This protein binds this small molecule.
Small molecule (SMILES): CC(=O)N[C@H]1[C@H]([C@H](O)[C@H](O)CO)O[C@@](O[C@H]2[C@@H](O)[C@@H](CO)O[C@@H](O[C@H]3[C@H](O)[C@@H](O)[C@H](O)O[C@@H]3CO)[C@@H]2O)(C(=O)O)C[C@@H]1O

Sequence of chain 25.B:
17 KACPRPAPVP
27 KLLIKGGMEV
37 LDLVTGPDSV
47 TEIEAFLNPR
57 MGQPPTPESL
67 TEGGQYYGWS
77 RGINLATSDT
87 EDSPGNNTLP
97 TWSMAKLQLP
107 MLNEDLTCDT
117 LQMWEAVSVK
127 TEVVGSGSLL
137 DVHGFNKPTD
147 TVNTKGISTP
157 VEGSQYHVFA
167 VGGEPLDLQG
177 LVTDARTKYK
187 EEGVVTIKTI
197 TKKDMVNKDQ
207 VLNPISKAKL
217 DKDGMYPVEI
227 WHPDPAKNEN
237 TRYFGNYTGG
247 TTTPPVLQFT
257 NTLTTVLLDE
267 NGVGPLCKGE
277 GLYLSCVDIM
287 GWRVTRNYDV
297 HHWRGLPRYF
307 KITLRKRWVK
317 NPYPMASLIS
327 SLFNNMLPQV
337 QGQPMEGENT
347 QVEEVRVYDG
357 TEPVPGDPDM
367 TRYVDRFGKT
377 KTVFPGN

Binding-site contacts:
Ligand atom C3 contacts residue HIS298 of chain 25.A at 4.1 Å.
Ligand atom C1 contacts residue ARG77 of chain 25.A at 3.5 Å.
Ligand atom C6 contacts residue THR94 of chain 25.A at 3.9 Å.
Ligand atom C4 contacts residue GLY78 of chain 25.A at 3.6 Å.
Ligand atom C11 contacts residue ASP85 of chain 25.B at 3.5 Å.
Ligand atom C4 contacts residue HIS298 of chain 25.A at 3.6 Å.
Ligand atom O4 contacts residue HIS298 of chain 25.A at 2.7 Å (h-bond).
Ligand atom O8 contacts residue TYR72 of chain 25.A at 3.9 Å.
Ligand atom O1B contacts residue TYR72 of chain 25.A at 4.1 Å.
Ligand atom O8 contacts residue ARG77 of chain 25.A at 3.3 Å (salt-bridge).
Ligand atom C11 contacts residue TYR72 of chain 25.A at 3.9 Å (hydrophobic).
Ligand atom O1A contacts residue ARG77 of chain 25.A at 3.1 Å.
Ligand atom C3 contacts residue VAL296 of chain 25.A at 3.4 Å (hydrophobic).
Ligand atom O10 contacts residue ASN293 of chain 25.A at 4.3 Å.
Ligand atom C10 contacts residue TYR72 of chain 25.A at 3.8 Å (hydrophobic).
Ligand atom C3 contacts residue GLY78 of chain 25.A at 4.2 Å.
Ligand atom O3 contacts residue GLY78 of chain 25.A at 3.6 Å.
Ligand atom O4 contacts residue VAL296 of chain 25.A at 3.7 Å.
Ligand atom C1 contacts residue TYR72 of chain 25.A at 4.1 Å (hydrophobic).
Ligand atom C2 contacts residue GLY78 of chain 25.A at 4.1 Å.
Ligand atom O6 contacts residue ASN93 of chain 25.A at 2.9 Å (h-bond).
Ligand atom C6 contacts residue TYR72 of chain 25.A at 3.9 Å (hydrophobic).
Ligand atom O1A contacts residue TYR72 of chain 25.A at 3.7 Å.
Ligand atom C1 contacts residue GLY78 of chain 25.A at 4.2 Å.
Ligand atom C3 contacts residue GLY78 of chain 25.A at 3.7 Å.
Ligand atom C6 contacts residue ASN93 of chain 25.A at 3.1 Å.
Ligand atom O1B contacts residue ARG77 of chain 25.A at 3.0 Å (salt-bridge).
Ligand atom N5 contacts residue TYR72 of chain 25.A at 2.9 Å (h-bond).
Ligand atom O4 contacts residue THR291 of chain 25.A at 3.5 Å.
Ligand atom C5 contacts residue TYR72 of chain 25.A at 3.7 Å (hydrophobic).
Ligand atom O4 contacts residue GLY78 of chain 25.A at 3.3 Å.
Ligand atom C4 contacts residue TYR72 of chain 25.A at 3.7 Å (hydrophobic).
Ligand atom C5 contacts residue ASN93 of chain 25.A at 3.6 Å.
Ligand atom C4 contacts residue ARG77 of chain 25.A at 4.3 Å.
Ligand atom O4 contacts residue ASN80 of chain 25.A at 4.1 Å.
Ligand atom O4 contacts residue TYR72 of chain 25.A at 4.2 Å.
Ligand atom C3 contacts residue ARG77 of chain 25.A at 3.8 Å.
Ligand atom O4 contacts residue ILE79 of chain 25.A at 3.7 Å.
Ligand atom O1A contacts residue GLY78 of chain 25.A at 3.4 Å (h-bond).
Ligand atom C4 contacts residue VAL296 of chain 25.A at 4.2 Å (hydrophobic).

Sequence of chain 25.A:
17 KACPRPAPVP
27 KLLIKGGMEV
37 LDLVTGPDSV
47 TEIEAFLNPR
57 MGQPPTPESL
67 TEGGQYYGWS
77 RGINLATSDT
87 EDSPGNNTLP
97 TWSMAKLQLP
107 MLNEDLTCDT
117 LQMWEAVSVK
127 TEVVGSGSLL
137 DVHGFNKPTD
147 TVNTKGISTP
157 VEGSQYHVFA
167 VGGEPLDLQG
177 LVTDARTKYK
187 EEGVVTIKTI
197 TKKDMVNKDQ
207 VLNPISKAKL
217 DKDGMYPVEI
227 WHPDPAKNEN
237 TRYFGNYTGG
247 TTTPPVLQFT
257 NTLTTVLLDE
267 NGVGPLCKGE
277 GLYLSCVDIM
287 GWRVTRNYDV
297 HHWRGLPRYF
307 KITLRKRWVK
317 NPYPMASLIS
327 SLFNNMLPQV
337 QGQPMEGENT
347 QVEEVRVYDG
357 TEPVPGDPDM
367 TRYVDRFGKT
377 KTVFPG